Sequence of chain 2.A:
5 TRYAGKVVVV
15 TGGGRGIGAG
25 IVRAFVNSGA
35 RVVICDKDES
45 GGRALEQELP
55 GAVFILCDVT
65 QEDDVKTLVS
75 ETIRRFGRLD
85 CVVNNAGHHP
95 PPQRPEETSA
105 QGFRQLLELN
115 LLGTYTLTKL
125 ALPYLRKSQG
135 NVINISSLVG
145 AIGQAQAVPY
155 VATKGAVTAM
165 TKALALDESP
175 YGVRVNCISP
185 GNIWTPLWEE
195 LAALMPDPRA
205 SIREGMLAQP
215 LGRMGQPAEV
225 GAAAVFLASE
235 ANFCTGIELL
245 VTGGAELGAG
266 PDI

The small molecule below binds the protein below.
Small molecule (SMILES): O=C(c1ccc(F)c(O)c1)c1cccc(-c2ccc(O)c(O)c2)n1

Binding-site contacts:
Ligand atom C6 contacts residue LEU195 of chain 2.A at 3.6 Å (hydrophobic).
Ligand atom O contacts residue PRO96 of chain 2.A at 3.6 Å.
Ligand atom C1 contacts residue PRO96 of chain 2.A at 3.6 Å (hydrophobic).
Ligand atom C16 contacts residue GLN148 of chain 2.A at 3.6 Å.
Ligand atom F contacts residue VAL143 of chain 2.A at 3.5 Å.
Ligand atom C11 contacts residue ASN186 of chain 2.A at 3.6 Å.
Ligand atom F contacts residue NAD1 of chain 2.B at 3.6 Å.
Ligand atom F contacts residue DMS1 of chain 2.F at 3.5 Å.
Ligand atom C15 contacts residue NAD1 of chain 2.B at 3.7 Å.
Ligand atom O contacts residue GLN150 of chain 2.A at 3.6 Å.
Ligand atom C15 contacts residue TYR154 of chain 2.A at 3.4 Å (hydrophobic).
Ligand atom C14 contacts residue TYR154 of chain 2.A at 3.3 Å (hydrophobic).
Ligand atom O3 contacts residue ALA151 of chain 2.A at 3.5 Å.
Ligand atom O2 contacts residue NAD1 of chain 2.B at 2.9 Å.
Ligand atom C10 contacts residue HIS93 of chain 2.A at 3.6 Å.
Ligand atom C8 contacts residue LEU195 of chain 2.A at 3.6 Å (hydrophobic).
Ligand atom O3 contacts residue HIS93 of chain 2.A at 3.6 Å.
Ligand atom C2 contacts residue MET199 of chain 2.A at 3.6 Å (hydrophobic).
Ligand atom O contacts residue ALA149 of chain 2.A at 3.1 Å (h-bond).
Ligand atom O2 contacts residue TYR154 of chain 2.A at 2.4 Å (h-bond).
Ligand atom C9 contacts residue HIS93 of chain 2.A at 3.6 Å.
Ligand atom C6 contacts residue TRP192 of chain 2.A at 3.3 Å (hydrophobic).
Ligand atom C12 contacts residue GLN148 of chain 2.A at 3.7 Å.
Ligand atom O3 contacts residue GLN148 of chain 2.A at 3.5 Å (h-bond).
Ligand atom C16 contacts residue HIS93 of chain 2.A at 3.5 Å.
Ligand atom C14 contacts residue SER141 of chain 2.A at 3.6 Å.
Ligand atom F contacts residue SER141 of chain 2.A at 3.0 Å.
Ligand atom O1 contacts residue LEU191 of chain 2.A at 3.7 Å.
Ligand atom C7 contacts residue TRP192 of chain 2.A at 3.5 Å (hydrophobic).
Ligand atom C7 contacts residue LEU195 of chain 2.A at 3.5 Å (hydrophobic).
Ligand atom O3 contacts residue GLN150 of chain 2.A at 3.5 Å (h-bond).
Ligand atom C13 contacts residue NAD1 of chain 2.B at 3.5 Å.
Ligand atom C14 contacts residue NAD1 of chain 2.B at 3.2 Å.
Ligand atom O1 contacts residue HIS93 of chain 2.A at 3.1 Å.
Ligand atom C17 contacts residue ALA149 of chain 2.A at 3.6 Å (hydrophobic).
Ligand atom O3 contacts residue ALA149 of chain 2.A at 2.6 Å (h-bond).
Ligand atom O2 contacts residue SER141 of chain 2.A at 2.7 Å (h-bond).
Ligand atom C12 contacts residue ASN186 of chain 2.A at 3.4 Å.
Ligand atom C contacts residue PRO96 of chain 2.A at 3.5 Å (hydrophobic).
Ligand atom C15 contacts residue HIS93 of chain 2.A at 3.4 Å.